Binding-site contacts:
Ligand atom C5 contacts residue ASN501 of chain 1.B at 3.6 Å.
Ligand atom C7 contacts residue ASN501 of chain 1.B at 3.9 Å.
Ligand atom O5 contacts residue SER503 of chain 1.B at 4.0 Å.
Ligand atom C8 contacts residue TYR524 of chain 1.B at 3.6 Å (hydrophobic).
Ligand atom C6 contacts residue LYS480 of chain 1.B at 4.3 Å.
Ligand atom C8 contacts residue CYS469 of chain 1.B at 3.5 Å (hydrophobic).
Ligand atom N2 contacts residue ASN501 of chain 1.B at 3.0 Å (h-bond).
Ligand atom C4 contacts residue ASN501 of chain 1.B at 4.2 Å.
Ligand atom O6 contacts residue SER479 of chain 1.B at 3.1 Å (h-bond).
Ligand atom O5 contacts residue ASP526 of chain 1.B at 4.3 Å.
Ligand atom N2 contacts residue ASP526 of chain 1.B at 2.8 Å (salt-bridge).
Ligand atom C2 contacts residue ASN501 of chain 1.B at 2.5 Å.
Ligand atom C7 contacts residue ASP526 of chain 1.B at 3.8 Å.
Ligand atom O5 contacts residue ASN501 of chain 1.B at 2.3 Å (h-bond).
Ligand atom C5 contacts residue ASP526 of chain 1.B at 4.4 Å.
Ligand atom O7 contacts residue SER468 of chain 1.B at 3.3 Å (h-bond).
Ligand atom C1 contacts residue ASP526 of chain 1.B at 3.2 Å.
Ligand atom C7 contacts residue CYS469 of chain 1.B at 4.0 Å (hydrophobic).
Ligand atom O5 contacts residue SER479 of chain 1.B at 3.2 Å.
Ligand atom C3 contacts residue ASN501 of chain 1.B at 3.8 Å.
Ligand atom C5 contacts residue SER479 of chain 1.B at 4.0 Å.
Ligand atom C3 contacts residue ASP526 of chain 1.B at 3.7 Å.
Ligand atom C1 contacts residue SER479 of chain 1.B at 4.1 Å.
Ligand atom O5 contacts residue ASP477 of chain 1.B at 4.2 Å.
Ligand atom C8 contacts residue SER468 of chain 1.B at 3.8 Å.
Ligand atom C2 contacts residue ASP526 of chain 1.B at 3.4 Å.
Ligand atom C5 contacts residue SER503 of chain 1.B at 3.8 Å.
Ligand atom O6 contacts residue LYS480 of chain 1.B at 4.0 Å.
Ligand atom C1 contacts residue SER503 of chain 1.B at 4.0 Å.
Ligand atom C8 contacts residue ASP526 of chain 1.B at 4.0 Å.
Ligand atom C7 contacts residue SER468 of chain 1.B at 4.0 Å.
Ligand atom C1 contacts residue ASN501 of chain 1.B at 1.4 Å.
Ligand atom C6 contacts residue SER503 of chain 1.B at 3.8 Å.
Ligand atom O7 contacts residue ASN501 of chain 1.B at 4.4 Å.
Ligand atom C6 contacts residue SER479 of chain 1.B at 3.6 Å.
Ligand atom O7 contacts residue CYS469 of chain 1.B at 3.7 Å.

A small-molecule ligand and the protein it binds are described below.
Small molecule (SMILES): CC(=O)N[C@@H]1[C@@H](O)[C@H](O)[C@@H](CO)O[C@H]1O

Sequence of chain 1.B:
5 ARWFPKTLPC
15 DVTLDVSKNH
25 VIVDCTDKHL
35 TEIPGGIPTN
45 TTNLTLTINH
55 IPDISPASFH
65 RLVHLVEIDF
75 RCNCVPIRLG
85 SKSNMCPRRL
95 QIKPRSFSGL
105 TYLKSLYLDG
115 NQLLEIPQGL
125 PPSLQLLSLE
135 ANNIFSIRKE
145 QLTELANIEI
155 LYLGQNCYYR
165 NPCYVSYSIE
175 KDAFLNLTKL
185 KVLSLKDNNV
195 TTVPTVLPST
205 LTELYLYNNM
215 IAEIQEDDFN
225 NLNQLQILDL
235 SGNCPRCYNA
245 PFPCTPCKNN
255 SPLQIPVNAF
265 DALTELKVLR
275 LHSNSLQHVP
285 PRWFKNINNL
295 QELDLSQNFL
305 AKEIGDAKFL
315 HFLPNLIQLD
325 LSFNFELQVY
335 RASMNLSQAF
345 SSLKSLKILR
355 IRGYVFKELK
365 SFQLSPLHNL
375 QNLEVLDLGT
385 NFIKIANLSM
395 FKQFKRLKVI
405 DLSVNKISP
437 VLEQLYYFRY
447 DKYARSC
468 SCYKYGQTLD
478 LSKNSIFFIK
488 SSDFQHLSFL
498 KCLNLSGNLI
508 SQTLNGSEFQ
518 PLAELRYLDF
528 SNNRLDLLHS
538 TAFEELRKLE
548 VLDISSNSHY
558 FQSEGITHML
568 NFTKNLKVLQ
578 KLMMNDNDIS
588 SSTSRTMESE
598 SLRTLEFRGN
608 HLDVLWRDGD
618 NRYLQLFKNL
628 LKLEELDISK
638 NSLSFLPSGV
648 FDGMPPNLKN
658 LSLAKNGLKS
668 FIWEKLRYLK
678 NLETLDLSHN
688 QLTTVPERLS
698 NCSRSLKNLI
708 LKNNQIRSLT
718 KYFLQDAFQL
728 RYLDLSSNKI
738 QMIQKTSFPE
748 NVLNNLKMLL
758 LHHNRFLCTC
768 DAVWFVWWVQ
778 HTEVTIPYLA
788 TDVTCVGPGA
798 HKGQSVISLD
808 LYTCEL